Binding-site contacts:
Ligand atom N contacts residue ALA2 of chain 47.E at 4.3 Å.
Ligand atom OE2 contacts residue VAL4 of chain 47.E at 3.6 Å.
Ligand atom C contacts residue ALA2 of chain 47.E at 3.6 Å (hydrophobic).
Ligand atom C contacts residue VAL4 of chain 47.E at 3.5 Å (hydrophobic).
Ligand atom O contacts residue GLN3 of chain 47.E at 3.0 Å (h-bond).
Ligand atom C contacts residue GLN3 of chain 47.E at 3.8 Å.
Ligand atom CB contacts residue GLN3 of chain 47.E at 3.6 Å.
Ligand atom N contacts residue GLN3 of chain 47.E at 4.5 Å.
Ligand atom N contacts residue VAL4 of chain 47.E at 3.0 Å (h-bond).
Ligand atom CA contacts residue ALA2 of chain 47.E at 3.8 Å (hydrophobic).
Ligand atom CG2 contacts residue SER5 of chain 47.E at 3.2 Å.
Ligand atom O contacts residue VAL4 of chain 47.E at 4.4 Å.
Ligand atom CG2 contacts residue GLN3 of chain 47.E at 3.9 Å.
Ligand atom CA contacts residue VAL4 of chain 47.E at 4.0 Å (hydrophobic).
Ligand atom CG2 contacts residue ALA2 of chain 47.E at 4.3 Å (hydrophobic).
Ligand atom CA contacts residue GLN3 of chain 47.E at 4.3 Å.
Ligand atom CG1 contacts residue GLN3 of chain 47.E at 3.0 Å.
Ligand atom N contacts residue ALA2 of chain 47.E at 2.8 Å (h-bond).
Ligand atom CB contacts residue ALA2 of chain 47.E at 4.0 Å (hydrophobic).
Ligand atom CB contacts residue ALA2 of chain 47.E at 3.5 Å (hydrophobic).
Ligand atom CB contacts residue VAL4 of chain 47.E at 4.0 Å (hydrophobic).
Ligand atom CA contacts residue VAL4 of chain 47.E at 3.5 Å (hydrophobic).
Ligand atom O contacts residue VAL4 of chain 47.E at 4.2 Å.
Ligand atom OG contacts residue GLN3 of chain 47.E at 3.3 Å (h-bond).
Ligand atom C contacts residue VAL4 of chain 47.E at 4.4 Å (hydrophobic).
Ligand atom CD contacts residue VAL4 of chain 47.E at 3.8 Å (hydrophobic).
Ligand atom CA contacts residue ALA2 of chain 47.E at 3.4 Å (hydrophobic).
Ligand atom CB contacts residue GLN3 of chain 47.E at 4.1 Å.
Ligand atom CB contacts residue VAL4 of chain 47.E at 4.2 Å (hydrophobic).
Ligand atom N contacts residue VAL4 of chain 47.E at 4.1 Å.
Ligand atom CG2 contacts residue VAL4 of chain 47.E at 3.4 Å (hydrophobic).
Ligand atom OE1 contacts residue VAL4 of chain 47.E at 3.3 Å (h-bond).
Ligand atom C contacts residue VAL4 of chain 47.E at 4.5 Å (hydrophobic).
Ligand atom C contacts residue ALA2 of chain 47.E at 4.2 Å (hydrophobic).

Sequence of chain 47.E:
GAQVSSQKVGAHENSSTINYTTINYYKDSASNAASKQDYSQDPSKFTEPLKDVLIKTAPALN

A small-molecule ligand and the protein it binds are described below.
Small molecule (SMILES): CC[C@H](C)[C@H](N)C(=O)N[C@@H](CO)C(=O)N[C@@H](CCC(=O)O)C(=O)N[C@H](C=O)C(C)C